Binding-site contacts:
Ligand atom C8 contacts residue ARG217 of chain 1.L at 3.5 Å.
Ligand atom C1 contacts residue ASN219 of chain 1.L at 1.4 Å.
Ligand atom O6 contacts residue ARG217 of chain 1.L at 3.9 Å.
Ligand atom O7 contacts residue ASN219 of chain 1.L at 4.0 Å.
Ligand atom N2 contacts residue ASN219 of chain 1.L at 2.8 Å (h-bond).
Ligand atom O7 contacts residue ARG217 of chain 1.L at 3.7 Å.
Ligand atom C6 contacts residue ARG217 of chain 1.L at 4.3 Å.
Ligand atom C4 contacts residue ASN219 of chain 1.L at 4.2 Å.
Ligand atom C8 contacts residue VAL216 of chain 1.L at 4.4 Å (hydrophobic).
Ligand atom N2 contacts residue ARG217 of chain 1.L at 2.8 Å (salt-bridge).
Ligand atom C5 contacts residue ARG217 of chain 1.L at 3.7 Å.
Ligand atom O5 contacts residue ARG217 of chain 1.L at 4.3 Å.
Ligand atom C3 contacts residue ASN219 of chain 1.L at 3.8 Å.
Ligand atom C7 contacts residue ARG217 of chain 1.L at 3.6 Å.
Ligand atom C3 contacts residue ARG217 of chain 1.L at 4.3 Å.
Ligand atom C2 contacts residue ASN219 of chain 1.L at 2.5 Å.
Ligand atom O6 contacts residue ASN219 of chain 1.L at 4.3 Å.
Ligand atom C8 contacts residue VAL208 of chain 1.L at 3.8 Å (hydrophobic).
Ligand atom C2 contacts residue ARG217 of chain 1.L at 3.7 Å.
Ligand atom C7 contacts residue ASN219 of chain 1.L at 3.6 Å.
Ligand atom C1 contacts residue ARG217 of chain 1.L at 3.5 Å.
Ligand atom C5 contacts residue ASN219 of chain 1.L at 3.6 Å.
Ligand atom O5 contacts residue ASN219 of chain 1.L at 2.3 Å (h-bond).
Ligand atom C8 contacts residue LEU218 of chain 1.L at 4.5 Å (hydrophobic).

The small molecule below binds the protein below.
Small molecule (SMILES): CC(=O)N[C@H]1[C@H](O[C@H]2[C@H](O)[C@@H](NC(C)=O)CO[C@@H]2CO)O[C@H](CO)[C@@H](O)[C@@H]1O

Sequence of chain 1.L:
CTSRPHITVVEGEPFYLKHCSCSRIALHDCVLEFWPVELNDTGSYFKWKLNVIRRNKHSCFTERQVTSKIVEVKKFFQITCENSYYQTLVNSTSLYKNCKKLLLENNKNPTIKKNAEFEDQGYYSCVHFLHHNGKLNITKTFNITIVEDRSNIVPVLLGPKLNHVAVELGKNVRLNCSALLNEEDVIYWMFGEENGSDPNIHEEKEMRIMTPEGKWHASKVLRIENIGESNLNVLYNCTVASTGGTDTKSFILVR